The protein below binds the small molecule below.
Small molecule (SMILES): C/C1=C\[C@H](C)C[C@H](C)OC(=O)C[C@H](c2ccc(O)cc2)NC(=O)[C@@H](Cc2c(Br)[nH]c3ccccc23)N(C)C(=O)[C@H](C)NC(=O)[C@@H](C)C1

Sequence of chain 1.A:
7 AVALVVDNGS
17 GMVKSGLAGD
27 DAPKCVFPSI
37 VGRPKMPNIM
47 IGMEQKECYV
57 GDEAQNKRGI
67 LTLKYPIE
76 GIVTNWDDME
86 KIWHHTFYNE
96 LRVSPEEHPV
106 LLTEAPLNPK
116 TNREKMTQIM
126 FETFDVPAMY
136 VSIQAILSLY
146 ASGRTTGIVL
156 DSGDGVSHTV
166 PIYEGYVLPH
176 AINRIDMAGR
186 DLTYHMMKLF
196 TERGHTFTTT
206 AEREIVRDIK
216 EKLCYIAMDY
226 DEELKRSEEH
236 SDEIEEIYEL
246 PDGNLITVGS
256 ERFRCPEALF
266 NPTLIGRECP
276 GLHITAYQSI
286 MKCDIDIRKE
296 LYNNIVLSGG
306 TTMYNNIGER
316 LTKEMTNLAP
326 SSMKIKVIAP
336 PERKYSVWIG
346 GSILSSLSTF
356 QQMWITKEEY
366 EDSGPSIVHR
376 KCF

Binding-site contacts:
Ligand atom C14 contacts residue LEU245 of chain 1.A at 3.8 Å (hydrophobic).
Ligand atom O3 contacts residue THR201 of chain 1.A at 2.9 Å (h-bond).
Ligand atom C27 contacts residue THR201 of chain 1.A at 3.0 Å.
Ligand atom C17 contacts residue GLU207 of chain 1.A at 3.4 Å.
Ligand atom C11 contacts residue THR201 of chain 1.A at 3.8 Å.
Ligand atom C21 contacts residue THR201 of chain 1.A at 4.1 Å.
Ligand atom C25 contacts residue THR196 of chain 1.A at 3.6 Å.
Ligand atom C3 contacts residue HIS200 of chain 1.A at 4.2 Å.
Ligand atom C18 contacts residue THR201 of chain 1.A at 4.1 Å.
Ligand atom C23 contacts residue THR201 of chain 1.A at 3.8 Å.
Ligand atom C35 contacts residue LEU250 of chain 1.A at 3.4 Å (hydrophobic).
Ligand atom C22 contacts residue THR201 of chain 1.A at 3.4 Å.
Ligand atom C8 contacts residue GLY199 of chain 1.A at 3.4 Å.
Ligand atom C5 contacts residue GLY199 of chain 1.A at 3.6 Å.
Ligand atom C10 contacts residue THR201 of chain 1.A at 4.1 Å.
Ligand atom N contacts residue GLY199 of chain 1.A at 2.4 Å (h-bond).
Ligand atom C25 contacts residue THR201 of chain 1.A at 3.4 Å.
Ligand atom C15 contacts residue LEU245 of chain 1.A at 4.0 Å (hydrophobic).
Ligand atom C24 contacts residue GLY199 of chain 1.A at 3.6 Å.
Ligand atom C17 contacts residue PHE202 of chain 1.A at 4.0 Å (hydrophobic).
Ligand atom C16 contacts residue HIS200 of chain 1.A at 3.3 Å.
Ligand atom C34 contacts residue ARG198 of chain 1.A at 4.1 Å.
Ligand atom C5 contacts residue HIS200 of chain 1.A at 3.6 Å.
Ligand atom C7 contacts residue GLY199 of chain 1.A at 3.4 Å.
Ligand atom C12 contacts residue PHE202 of chain 1.A at 4.0 Å (hydrophobic).
Ligand atom O contacts residue HIS200 of chain 1.A at 3.1 Å.
Ligand atom C24 contacts residue THR196 of chain 1.A at 4.0 Å.
Ligand atom C12 contacts residue THR201 of chain 1.A at 3.7 Å.
Ligand atom C6 contacts residue GLY199 of chain 1.A at 3.3 Å.
Ligand atom C24 contacts residue THR201 of chain 1.A at 3.7 Å.
Ligand atom N2 contacts residue THR201 of chain 1.A at 3.3 Å (h-bond).
Ligand atom C4 contacts residue HIS200 of chain 1.A at 3.9 Å.
Ligand atom N3 contacts residue THR201 of chain 1.A at 3.6 Å.
Ligand atom C9 contacts residue THR201 of chain 1.A at 4.0 Å.
Ligand atom C29 contacts residue GLY199 of chain 1.A at 3.8 Å.
Ligand atom C23 contacts residue GLY199 of chain 1.A at 3.2 Å.
Ligand atom O3 contacts residue HIS200 of chain 1.A at 3.8 Å.
Ligand atom O3 contacts residue GLY199 of chain 1.A at 3.7 Å.
Ligand atom C13 contacts residue LEU245 of chain 1.A at 3.6 Å (hydrophobic).
Ligand atom C26 contacts residue THR201 of chain 1.A at 3.0 Å.